Sequence of chain 1.B:
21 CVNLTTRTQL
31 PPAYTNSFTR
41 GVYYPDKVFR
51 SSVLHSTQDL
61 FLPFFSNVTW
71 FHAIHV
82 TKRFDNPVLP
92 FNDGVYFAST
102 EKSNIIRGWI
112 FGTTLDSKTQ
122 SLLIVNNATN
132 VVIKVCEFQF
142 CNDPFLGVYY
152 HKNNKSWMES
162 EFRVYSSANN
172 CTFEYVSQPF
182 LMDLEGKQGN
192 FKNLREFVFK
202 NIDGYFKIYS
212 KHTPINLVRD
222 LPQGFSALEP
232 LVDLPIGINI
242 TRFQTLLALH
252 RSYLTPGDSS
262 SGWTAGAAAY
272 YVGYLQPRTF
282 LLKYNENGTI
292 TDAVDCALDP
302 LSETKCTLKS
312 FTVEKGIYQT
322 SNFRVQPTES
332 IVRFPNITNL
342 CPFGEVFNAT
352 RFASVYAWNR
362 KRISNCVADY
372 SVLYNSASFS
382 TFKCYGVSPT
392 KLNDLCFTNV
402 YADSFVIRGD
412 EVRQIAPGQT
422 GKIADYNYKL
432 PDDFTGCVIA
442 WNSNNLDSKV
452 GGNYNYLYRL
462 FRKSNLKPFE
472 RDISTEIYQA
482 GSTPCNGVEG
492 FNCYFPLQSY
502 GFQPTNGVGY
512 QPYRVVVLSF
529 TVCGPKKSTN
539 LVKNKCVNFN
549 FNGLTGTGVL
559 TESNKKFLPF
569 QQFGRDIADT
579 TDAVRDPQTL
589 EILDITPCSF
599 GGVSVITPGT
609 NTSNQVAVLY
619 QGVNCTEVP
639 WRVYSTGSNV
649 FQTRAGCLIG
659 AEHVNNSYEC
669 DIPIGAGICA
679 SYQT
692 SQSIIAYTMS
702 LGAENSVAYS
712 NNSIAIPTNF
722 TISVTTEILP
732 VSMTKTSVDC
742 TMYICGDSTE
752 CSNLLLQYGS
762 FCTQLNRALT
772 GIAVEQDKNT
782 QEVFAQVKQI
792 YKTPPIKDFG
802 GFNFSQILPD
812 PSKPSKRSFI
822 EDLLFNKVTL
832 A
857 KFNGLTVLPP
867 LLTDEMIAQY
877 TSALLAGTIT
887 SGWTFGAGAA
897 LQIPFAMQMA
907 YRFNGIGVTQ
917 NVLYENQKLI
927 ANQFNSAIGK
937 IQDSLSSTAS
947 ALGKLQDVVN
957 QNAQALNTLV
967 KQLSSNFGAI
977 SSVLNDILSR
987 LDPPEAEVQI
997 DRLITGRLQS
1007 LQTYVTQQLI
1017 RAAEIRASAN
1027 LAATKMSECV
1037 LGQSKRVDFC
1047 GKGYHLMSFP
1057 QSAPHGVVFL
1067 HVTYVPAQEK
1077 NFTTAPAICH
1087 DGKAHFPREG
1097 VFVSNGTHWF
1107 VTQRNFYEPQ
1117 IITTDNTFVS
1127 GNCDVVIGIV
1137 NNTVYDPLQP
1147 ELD

Binding-site contacts:
Ligand atom C5 contacts residue ASN288 of chain 1.B at 3.6 Å.
Ligand atom C2 contacts residue ASN288 of chain 1.B at 2.5 Å.
Ligand atom C7 contacts residue ASN288 of chain 1.B at 3.6 Å.
Ligand atom O5 contacts residue ASN288 of chain 1.B at 2.3 Å (h-bond).
Ligand atom O7 contacts residue ASN288 of chain 1.B at 4.1 Å.
Ligand atom C8 contacts residue ASN286 of chain 1.B at 4.2 Å.
Ligand atom N2 contacts residue ASN288 of chain 1.B at 2.8 Å (h-bond).
Ligand atom C4 contacts residue ASN288 of chain 1.B at 4.2 Å.
Ligand atom C3 contacts residue ASN288 of chain 1.B at 3.8 Å.
Ligand atom C1 contacts residue ASN288 of chain 1.B at 1.4 Å.

This protein binds this small molecule.
Small molecule (SMILES): CC(=O)N[C@@H]1[C@@H](O)[C@H](O)[C@@H](CO)O[C@H]1O